Sequence of chain 1.F:
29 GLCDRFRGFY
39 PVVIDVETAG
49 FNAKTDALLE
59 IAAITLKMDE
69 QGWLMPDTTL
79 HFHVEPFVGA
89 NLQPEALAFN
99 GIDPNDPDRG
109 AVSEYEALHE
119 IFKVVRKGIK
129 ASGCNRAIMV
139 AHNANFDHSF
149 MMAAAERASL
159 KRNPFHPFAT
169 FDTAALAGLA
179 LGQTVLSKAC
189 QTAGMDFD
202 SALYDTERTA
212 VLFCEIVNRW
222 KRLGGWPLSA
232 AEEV

Sequence of chain 1.E:
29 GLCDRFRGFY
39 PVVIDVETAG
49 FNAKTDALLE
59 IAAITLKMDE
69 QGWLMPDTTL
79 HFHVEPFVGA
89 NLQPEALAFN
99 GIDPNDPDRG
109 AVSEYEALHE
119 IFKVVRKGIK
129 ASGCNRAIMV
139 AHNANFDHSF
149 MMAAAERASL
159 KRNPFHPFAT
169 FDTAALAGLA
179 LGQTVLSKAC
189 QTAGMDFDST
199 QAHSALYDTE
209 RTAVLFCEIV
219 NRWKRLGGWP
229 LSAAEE

This protein binds this small molecule.
Small molecule (SMILES): Cc1cn([C@H]2C[C@H](O[P](=O)(O)OC[C@H]3O[C@@H](n4cnc5c(N)ncnc54)C[C@@H]3O[P](=O)(O)OC[C@H]3O[C@@H](n4ccc(N)nc4=O)C[C@@H]3O[P](=O)(O)OC[C@H]3O[C@@H](n4cnc5c(N)ncnc54)C[C@@H]3O[P](=O)(O)OC[C@H]3O[C@@H](n4cnc5c(N)ncnc54)C[C@@H]3O[P](=O)(O)OC[C@H]3O[C@@H](n4ccc(N)nc4=O)C[C@@H]3O)[C@@H](COP(=O)=O)O2)c(=O)[nH]c1=O

Binding-site contacts:
Ligand atom OP1 contacts residue GLU45 of chain 1.E at 3.1 Å (salt-bridge).
Ligand atom C2 contacts residue GLU93 of chain 1.E at 3.4 Å.
Ligand atom OP1 contacts residue VAL183 of chain 1.E at 3.4 Å.
Ligand atom OP1 contacts residue ARG160 of chain 1.B at 3.1 Å (salt-bridge).
Ligand atom N7 contacts residue DC4 of chain 1.C at 3.1 Å (h-bond).
Ligand atom OP1 contacts residue LEU184 of chain 1.E at 2.8 Å (h-bond).
Ligand atom O5' contacts residue ASN141 of chain 1.E at 3.1 Å (h-bond).
Ligand atom N1 contacts residue DT2 of chain 1.C at 2.9 Å (h-bond).
Ligand atom C2 contacts residue HIS164 of chain 1.F at 3.4 Å.
Ligand atom C2' contacts residue THR46 of chain 1.E at 3.3 Å.
Ligand atom N4 contacts residue DA3 of chain 1.C at 3.1 Å (h-bond).
Ligand atom N3 contacts residue GLU93 of chain 1.E at 3.4 Å (salt-bridge).
Ligand atom O4 contacts residue ARG134 of chain 1.B at 2.6 Å (salt-bridge).
Ligand atom N4 contacts residue DT2 of chain 1.C at 3.4 Å (h-bond).
Ligand atom OP1 contacts residue ASP206 of chain 1.E at 3.3 Å (salt-bridge).
Ligand atom O2 contacts residue DA5 of chain 1.C at 3.1 Å (h-bond).
Ligand atom C6 contacts residue PHE49 of chain 1.E at 3.2 Å (hydrophobic).
Ligand atom N3 contacts residue DA5 of chain 1.C at 2.8 Å (h-bond).
Ligand atom O3' contacts residue ARG160 of chain 1.B at 3.4 Å.
Ligand atom O4' contacts residue PHE144 of chain 1.E at 3.3 Å.
Ligand atom O2 contacts residue GLU93 of chain 1.E at 2.7 Å (salt-bridge).
Ligand atom O3' contacts residue ASN98 of chain 1.E at 3.0 Å (h-bond).
Ligand atom N7 contacts residue PHE166 of chain 1.F at 3.3 Å.
Ligand atom N6 contacts residue PHE166 of chain 1.F at 3.4 Å.
Ligand atom N1 contacts residue PHE49 of chain 1.E at 3.2 Å.
Ligand atom OP1 contacts residue HIS140 of chain 1.E at 2.9 Å (h-bond).
Ligand atom C5 contacts residue PHE97 of chain 1.E at 3.4 Å (hydrophobic).
Ligand atom OP1 contacts residue LYS128 of chain 1.B at 2.9 Å (salt-bridge).
Ligand atom N6 contacts residue DT2 of chain 1.C at 3.1 Å (h-bond).
Ligand atom C2 contacts residue PHE49 of chain 1.E at 3.3 Å (hydrophobic).
Ligand atom C2 contacts residue ASN133 of chain 1.B at 3.2 Å.
Ligand atom O3' contacts residue THR46 of chain 1.E at 3.0 Å (h-bond).
Ligand atom O2 contacts residue ALA94 of chain 1.E at 3.2 Å.
Ligand atom O3' contacts residue GLU45 of chain 1.E at 2.6 Å (salt-bridge).
Ligand atom C4' contacts residue ASN161 of chain 1.B at 3.1 Å.
Ligand atom N3 contacts residue PHE49 of chain 1.E at 3.3 Å.
Ligand atom N6 contacts residue DC4 of chain 1.C at 3.1 Å (h-bond).
Ligand atom N3 contacts residue DA3 of chain 1.C at 3.0 Å (h-bond).
Ligand atom O4' contacts residue ASN141 of chain 1.E at 3.0 Å (h-bond).
Ligand atom N6 contacts residue DT1 of chain 1.C at 2.9 Å (h-bond).

Sequence of chain 1.B:
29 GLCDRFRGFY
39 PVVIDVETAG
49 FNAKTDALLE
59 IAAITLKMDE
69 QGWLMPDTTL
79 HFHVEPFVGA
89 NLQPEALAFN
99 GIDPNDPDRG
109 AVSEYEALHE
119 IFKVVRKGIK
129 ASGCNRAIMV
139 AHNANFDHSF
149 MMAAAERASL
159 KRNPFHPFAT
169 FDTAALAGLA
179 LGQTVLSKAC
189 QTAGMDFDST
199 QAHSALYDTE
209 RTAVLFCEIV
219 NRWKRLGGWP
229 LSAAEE